A protein and the small-molecule ligand that binds it are described below.
Small molecule (SMILES): Cc1csc([C@](C)(O)c2nnc(Nc3ccn(Cc4c(F)cccc4F)n3)s2)n1

Sequence of chain 1.A:
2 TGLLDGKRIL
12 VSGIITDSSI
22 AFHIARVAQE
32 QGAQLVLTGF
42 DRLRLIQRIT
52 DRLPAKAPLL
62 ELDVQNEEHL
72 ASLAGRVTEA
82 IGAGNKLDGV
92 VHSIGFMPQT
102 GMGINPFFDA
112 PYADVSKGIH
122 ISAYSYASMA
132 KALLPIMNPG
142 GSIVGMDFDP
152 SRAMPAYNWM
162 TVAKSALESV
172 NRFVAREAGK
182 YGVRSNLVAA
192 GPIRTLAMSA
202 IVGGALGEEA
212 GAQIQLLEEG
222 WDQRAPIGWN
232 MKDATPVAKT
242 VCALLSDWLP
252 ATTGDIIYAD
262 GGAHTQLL

Binding-site contacts:
Ligand atom N1 contacts residue MET161 of chain 1.A at 3.4 Å.
Ligand atom C contacts residue PHE149 of chain 1.A at 3.7 Å (hydrophobic).
Ligand atom C16 contacts residue MET103 of chain 1.A at 3.8 Å (hydrophobic).
Ligand atom O contacts residue NAD1 of chain 1.G at 3.6 Å.
Ligand atom C8 contacts residue MET98 of chain 1.A at 3.6 Å (hydrophobic).
Ligand atom C7 contacts residue MET98 of chain 1.A at 3.7 Å (hydrophobic).
Ligand atom F contacts residue GLY104 of chain 1.A at 3.0 Å.
Ligand atom C13 contacts residue ILE202 of chain 1.A at 3.7 Å (hydrophobic).
Ligand atom N2 contacts residue MET161 of chain 1.A at 3.6 Å.
Ligand atom N2 contacts residue PHE97 of chain 1.A at 3.5 Å.
Ligand atom C15 contacts residue TYR158 of chain 1.A at 3.4 Å (hydrophobic).
Ligand atom N2 contacts residue MET98 of chain 1.A at 3.0 Å (h-bond).
Ligand atom C1 contacts residue NAD1 of chain 1.G at 3.5 Å.
Ligand atom C5 contacts residue NAD1 of chain 1.G at 3.6 Å.
Ligand atom C2 contacts residue NAD1 of chain 1.G at 3.5 Å.
Ligand atom F contacts residue ILE202 of chain 1.A at 3.3 Å.
Ligand atom S1 contacts residue ALA198 of chain 1.A at 3.6 Å.
Ligand atom N contacts residue NAD1 of chain 1.G at 3.0 Å (h-bond).
Ligand atom F1 contacts residue ALA198 of chain 1.A at 3.3 Å.
Ligand atom C8 contacts residue MET103 of chain 1.A at 3.6 Å (hydrophobic).
Ligand atom N1 contacts residue PHE97 of chain 1.A at 3.5 Å.
Ligand atom C contacts residue NAD1 of chain 1.G at 3.4 Å.
Ligand atom N3 contacts residue MET103 of chain 1.A at 3.5 Å (h-bond).
Ligand atom F contacts residue LEU207 of chain 1.A at 3.6 Å.
Ligand atom C15 contacts residue MET103 of chain 1.A at 3.6 Å (hydrophobic).
Ligand atom C17 contacts residue ILE202 of chain 1.A at 3.5 Å (hydrophobic).
Ligand atom N1 contacts residue GLY96 of chain 1.A at 3.7 Å.
Ligand atom C9 contacts residue MET98 of chain 1.A at 3.8 Å (hydrophobic).
Ligand atom O contacts residue ALA198 of chain 1.A at 3.7 Å.
Ligand atom C14 contacts residue MET103 of chain 1.A at 3.5 Å (hydrophobic).
Ligand atom C9 contacts residue GLN100 of chain 1.A at 3.8 Å.
Ligand atom F1 contacts residue MET199 of chain 1.A at 3.5 Å.
Ligand atom N3 contacts residue MET98 of chain 1.A at 2.8 Å (h-bond).
Ligand atom C10 contacts residue MET103 of chain 1.A at 3.4 Å (hydrophobic).
Ligand atom C5 contacts residue GLY96 of chain 1.A at 3.7 Å.
Ligand atom N5 contacts residue MET103 of chain 1.A at 3.7 Å.
Ligand atom C9 contacts residue MET103 of chain 1.A at 3.3 Å (hydrophobic).
Ligand atom C14 contacts residue MET199 of chain 1.A at 3.3 Å (hydrophobic).
Ligand atom C13 contacts residue MET103 of chain 1.A at 3.6 Å (hydrophobic).
Ligand atom C7 contacts residue MET103 of chain 1.A at 3.6 Å (hydrophobic).